Sequence of chain 29.A:
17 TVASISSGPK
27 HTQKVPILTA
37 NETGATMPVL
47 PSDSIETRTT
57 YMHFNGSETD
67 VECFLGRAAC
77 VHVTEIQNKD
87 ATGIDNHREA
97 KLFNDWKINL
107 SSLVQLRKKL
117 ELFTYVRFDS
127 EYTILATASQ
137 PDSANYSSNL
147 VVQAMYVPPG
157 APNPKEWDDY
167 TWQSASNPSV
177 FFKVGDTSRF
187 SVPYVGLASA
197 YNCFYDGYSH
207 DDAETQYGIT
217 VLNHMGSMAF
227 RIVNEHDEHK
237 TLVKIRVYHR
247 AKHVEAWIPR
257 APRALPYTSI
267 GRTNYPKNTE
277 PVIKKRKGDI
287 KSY

Binding-site contacts:
Ligand atom C13 contacts residue SER126 of chain 29.A at 3.7 Å.
Ligand atom N4 contacts residue DMS1 of chain 29.F at 3.6 Å (h-bond).
Ligand atom C11 contacts residue MET221 of chain 29.A at 4.0 Å (hydrophobic).
Ligand atom C14 contacts residue TYR128 of chain 29.A at 3.3 Å (hydrophobic).
Ligand atom C20 contacts residue VAL191 of chain 29.A at 3.5 Å (hydrophobic).
Ligand atom C21 contacts residue ILE104 of chain 29.A at 3.5 Å (hydrophobic).
Ligand atom N5 contacts residue ASN219 of chain 29.A at 4.1 Å.
Ligand atom C7 contacts residue LEU106 of chain 29.A at 4.1 Å (hydrophobic).
Ligand atom C10 contacts residue TYR128 of chain 29.A at 3.6 Å (hydrophobic).
Ligand atom C14 contacts residue TYR197 of chain 29.A at 4.1 Å (hydrophobic).
Ligand atom C14 contacts residue SER126 of chain 29.A at 3.6 Å.
Ligand atom C11 contacts residue ILE104 of chain 29.A at 3.5 Å (hydrophobic).
Ligand atom C17 contacts residue TYR128 of chain 29.A at 3.8 Å (hydrophobic).
Ligand atom C7 contacts residue TYR197 of chain 29.A at 3.5 Å (hydrophobic).
Ligand atom C10 contacts residue MET221 of chain 29.A at 4.0 Å (hydrophobic).
Ligand atom C16 contacts residue TYR128 of chain 29.A at 2.9 Å (hydrophobic).
Ligand atom C8 contacts residue TYR197 of chain 29.A at 3.4 Å (hydrophobic).
Ligand atom C19 contacts residue VAL191 of chain 29.A at 4.0 Å (hydrophobic).
Ligand atom C19 contacts residue TYR152 of chain 29.A at 3.9 Å (hydrophobic).
Ligand atom C13 contacts residue TYR128 of chain 29.A at 3.0 Å (hydrophobic).
Ligand atom C10 contacts residue LEU106 of chain 29.A at 4.0 Å (hydrophobic).
Ligand atom C19 contacts residue VAL188 of chain 29.A at 3.5 Å (hydrophobic).
Ligand atom N9 contacts residue TYR128 of chain 29.A at 4.1 Å.
Ligand atom N4 contacts residue ASN219 of chain 29.A at 4.0 Å.
Ligand atom C20 contacts residue VAL188 of chain 29.A at 3.7 Å (hydrophobic).
Ligand atom N12 contacts residue TYR128 of chain 29.A at 2.5 Å (h-bond).
Ligand atom C7 contacts residue PHE124 of chain 29.A at 3.8 Å (hydrophobic).
Ligand atom C11 contacts residue TYR128 of chain 29.A at 3.4 Å (hydrophobic).
Ligand atom C1 contacts residue ASN198 of chain 29.A at 4.0 Å.
Ligand atom C13 contacts residue TYR197 of chain 29.A at 4.0 Å (hydrophobic).
Ligand atom C17 contacts residue ILE104 of chain 29.A at 3.8 Å (hydrophobic).
Ligand atom C16 contacts residue ILE104 of chain 29.A at 3.7 Å (hydrophobic).
Ligand atom C21 contacts residue MET224 of chain 29.A at 4.0 Å (hydrophobic).
Ligand atom C15 contacts residue TYR128 of chain 29.A at 3.0 Å (hydrophobic).
Ligand atom C18 contacts residue TYR152 of chain 29.A at 3.8 Å (hydrophobic).
Ligand atom C10 contacts residue ILE104 of chain 29.A at 3.9 Å (hydrophobic).
Ligand atom C8 contacts residue PHE124 of chain 29.A at 3.6 Å (hydrophobic).
Ligand atom C18 contacts residue VAL188 of chain 29.A at 3.9 Å (hydrophobic).
Ligand atom N5 contacts residue DMS1 of chain 29.F at 3.9 Å.
Ligand atom C1 contacts residue DMS1 of chain 29.F at 4.1 Å.

A protein and the small-molecule ligand that binds it are described below.
Small molecule (SMILES): COc1ccc(N2CCN(c3cccc(C)c3)CC2)nn1